Sequence of chain 1.B:
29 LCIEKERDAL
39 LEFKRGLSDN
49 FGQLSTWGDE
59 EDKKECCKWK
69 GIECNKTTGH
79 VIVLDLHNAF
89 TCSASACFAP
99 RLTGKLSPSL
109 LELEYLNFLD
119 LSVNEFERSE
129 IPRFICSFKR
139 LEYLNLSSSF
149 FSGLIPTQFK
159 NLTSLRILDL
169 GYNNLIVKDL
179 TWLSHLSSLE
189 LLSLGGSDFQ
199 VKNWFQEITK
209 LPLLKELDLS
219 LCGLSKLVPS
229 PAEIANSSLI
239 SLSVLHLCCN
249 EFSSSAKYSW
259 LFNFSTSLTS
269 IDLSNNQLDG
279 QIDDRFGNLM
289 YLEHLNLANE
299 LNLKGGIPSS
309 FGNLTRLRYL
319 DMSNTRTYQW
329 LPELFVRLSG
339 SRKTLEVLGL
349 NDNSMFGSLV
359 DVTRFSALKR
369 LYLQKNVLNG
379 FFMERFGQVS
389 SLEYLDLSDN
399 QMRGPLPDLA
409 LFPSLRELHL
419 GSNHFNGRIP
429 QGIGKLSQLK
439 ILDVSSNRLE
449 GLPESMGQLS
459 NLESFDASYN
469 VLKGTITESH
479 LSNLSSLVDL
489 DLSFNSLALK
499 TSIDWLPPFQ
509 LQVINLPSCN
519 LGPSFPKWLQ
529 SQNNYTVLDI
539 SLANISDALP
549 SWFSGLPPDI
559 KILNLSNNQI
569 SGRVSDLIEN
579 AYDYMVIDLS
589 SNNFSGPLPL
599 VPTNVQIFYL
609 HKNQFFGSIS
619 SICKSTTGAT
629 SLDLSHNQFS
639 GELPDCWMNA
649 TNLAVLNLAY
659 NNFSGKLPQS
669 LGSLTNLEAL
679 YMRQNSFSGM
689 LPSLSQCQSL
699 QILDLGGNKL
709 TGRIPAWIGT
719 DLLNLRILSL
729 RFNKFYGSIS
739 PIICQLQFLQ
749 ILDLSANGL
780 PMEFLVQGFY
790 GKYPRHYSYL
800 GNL

Binding-site contacts:
Ligand atom C6 contacts residue LYS622 of chain 1.B at 4.3 Å.
Ligand atom N2 contacts residue LYS622 of chain 1.B at 4.3 Å.
Ligand atom C5 contacts residue ASN647 of chain 1.B at 3.7 Å.
Ligand atom C2 contacts residue ASN647 of chain 1.B at 2.5 Å.
Ligand atom O7 contacts residue CYS644 of chain 1.B at 3.6 Å.
Ligand atom C1 contacts residue LYS622 of chain 1.B at 3.2 Å.
Ligand atom O7 contacts residue ASN647 of chain 1.B at 3.9 Å.
Ligand atom C1 contacts residue CYS621 of chain 1.B at 4.2 Å (hydrophobic).
Ligand atom C8 contacts residue CYS644 of chain 1.B at 3.5 Å (hydrophobic).
Ligand atom C3 contacts residue LYS622 of chain 1.B at 3.9 Å.
Ligand atom C7 contacts residue ASN647 of chain 1.B at 3.7 Å.
Ligand atom O3 contacts residue LYS622 of chain 1.B at 4.4 Å.
Ligand atom C7 contacts residue CYS644 of chain 1.B at 3.7 Å (hydrophobic).
Ligand atom C4 contacts residue ASN647 of chain 1.B at 4.2 Å.
Ligand atom C4 contacts residue LYS622 of chain 1.B at 3.6 Å.
Ligand atom C7 contacts residue CYS621 of chain 1.B at 4.3 Å (hydrophobic).
Ligand atom O7 contacts residue CYS621 of chain 1.B at 3.8 Å.
Ligand atom O5 contacts residue SER623 of chain 1.B at 4.4 Å.
Ligand atom C8 contacts residue ASP643 of chain 1.B at 4.3 Å.
Ligand atom O7 contacts residue LYS622 of chain 1.B at 3.3 Å.
Ligand atom O6 contacts residue THR624 of chain 1.B at 4.4 Å.
Ligand atom C2 contacts residue CYS621 of chain 1.B at 4.4 Å (hydrophobic).
Ligand atom C3 contacts residue ASN647 of chain 1.B at 3.8 Å.
Ligand atom C2 contacts residue LYS622 of chain 1.B at 3.1 Å.
Ligand atom C1 contacts residue ASN647 of chain 1.B at 1.4 Å.
Ligand atom O5 contacts residue THR624 of chain 1.B at 4.2 Å.
Ligand atom N2 contacts residue ASN647 of chain 1.B at 3.0 Å (h-bond).
Ligand atom O5 contacts residue ASN647 of chain 1.B at 2.4 Å (h-bond).
Ligand atom C5 contacts residue LYS622 of chain 1.B at 3.8 Å.
Ligand atom O5 contacts residue LYS622 of chain 1.B at 2.9 Å (salt-bridge).

A small-molecule ligand and the protein it binds are described below.
Small molecule (SMILES): CC(=O)N[C@H]1[C@H](O[C@H]2[C@H](O)[C@@H](NC(C)=O)CO[C@@H]2CO)O[C@H](CO)[C@@H](O)[C@@H]1O